Binding-site contacts:
Ligand atom C10 contacts residue VAL108 of chain 1.A at 4.1 Å (hydrophobic).
Ligand atom C13 contacts residue TYR320 of chain 1.A at 4.1 Å (hydrophobic).
Ligand atom C5 contacts residue PRO97 of chain 1.A at 4.2 Å (hydrophobic).
Ligand atom N14 contacts residue LYS103 of chain 1.A at 4.0 Å.
Ligand atom C11 contacts residue HIS237 of chain 1.A at 3.9 Å.
Ligand atom CC contacts residue VAL181 of chain 1.A at 3.6 Å (hydrophobic).
Ligand atom OE contacts residue VAL108 of chain 1.A at 3.6 Å.
Ligand atom C5 contacts residue TYR183 of chain 1.A at 3.3 Å (hydrophobic).
Ligand atom CD contacts residue TRP231 of chain 1.A at 3.4 Å (hydrophobic).
Ligand atom C5 contacts residue LEU102 of chain 1.A at 4.2 Å (hydrophobic).
Ligand atom C12 contacts residue HIS237 of chain 1.A at 3.5 Å.
Ligand atom CD contacts residue LEU236 of chain 1.A at 3.7 Å (hydrophobic).
Ligand atom C9 contacts residue LEU236 of chain 1.A at 3.8 Å (hydrophobic).
Ligand atom CD contacts residue TYR190 of chain 1.A at 4.2 Å (hydrophobic).
Ligand atom C13 contacts residue LYS103 of chain 1.A at 3.7 Å.
Ligand atom C7 contacts residue TYR190 of chain 1.A at 4.1 Å (hydrophobic).
Ligand atom CB contacts residue GLY192 of chain 1.A at 4.2 Å.
Ligand atom OE contacts residue TYR190 of chain 1.A at 4.0 Å.
Ligand atom C11 contacts residue TYR320 of chain 1.A at 3.7 Å (hydrophobic).
Ligand atom C12 contacts residue PRO238 of chain 1.A at 4.2 Å (hydrophobic).
Ligand atom C13 contacts residue LYS105 of chain 1.A at 4.2 Å.
Ligand atom C4 contacts residue TYR183 of chain 1.A at 3.6 Å (hydrophobic).
Ligand atom CC contacts residue LYS105 of chain 1.A at 4.1 Å.
Ligand atom CB contacts residue TYR190 of chain 1.A at 3.8 Å (hydrophobic).
Ligand atom N8 contacts residue TYR190 of chain 1.A at 3.7 Å.
Ligand atom OE contacts residue LEU236 of chain 1.A at 3.8 Å.
Ligand atom C9 contacts residue VAL108 of chain 1.A at 4.0 Å (hydrophobic).
Ligand atom CC contacts residue GLY192 of chain 1.A at 3.5 Å.
Ligand atom N14 contacts residue LYS105 of chain 1.A at 4.0 Å.
Ligand atom N8 contacts residue LEU236 of chain 1.A at 3.7 Å.
Ligand atom C12 contacts residue TYR320 of chain 1.A at 3.2 Å (hydrophobic).
Ligand atom CD contacts residue TYR183 of chain 1.A at 3.8 Å (hydrophobic).
Ligand atom C4 contacts residue LEU102 of chain 1.A at 3.6 Å (hydrophobic).
Ligand atom C6 contacts residue TYR183 of chain 1.A at 3.6 Å (hydrophobic).
Ligand atom C11 contacts residue LEU236 of chain 1.A at 4.1 Å (hydrophobic).
Ligand atom CB contacts residue VAL181 of chain 1.A at 3.7 Å (hydrophobic).
Ligand atom OE contacts residue PHE229 of chain 1.A at 3.5 Å.
Ligand atom N3 contacts residue TYR183 of chain 1.A at 4.1 Å.
Ligand atom CC contacts residue VAL191 of chain 1.A at 4.2 Å (hydrophobic).
Ligand atom N3 contacts residue LEU102 of chain 1.A at 3.8 Å.

Sequence of chain 1.A:
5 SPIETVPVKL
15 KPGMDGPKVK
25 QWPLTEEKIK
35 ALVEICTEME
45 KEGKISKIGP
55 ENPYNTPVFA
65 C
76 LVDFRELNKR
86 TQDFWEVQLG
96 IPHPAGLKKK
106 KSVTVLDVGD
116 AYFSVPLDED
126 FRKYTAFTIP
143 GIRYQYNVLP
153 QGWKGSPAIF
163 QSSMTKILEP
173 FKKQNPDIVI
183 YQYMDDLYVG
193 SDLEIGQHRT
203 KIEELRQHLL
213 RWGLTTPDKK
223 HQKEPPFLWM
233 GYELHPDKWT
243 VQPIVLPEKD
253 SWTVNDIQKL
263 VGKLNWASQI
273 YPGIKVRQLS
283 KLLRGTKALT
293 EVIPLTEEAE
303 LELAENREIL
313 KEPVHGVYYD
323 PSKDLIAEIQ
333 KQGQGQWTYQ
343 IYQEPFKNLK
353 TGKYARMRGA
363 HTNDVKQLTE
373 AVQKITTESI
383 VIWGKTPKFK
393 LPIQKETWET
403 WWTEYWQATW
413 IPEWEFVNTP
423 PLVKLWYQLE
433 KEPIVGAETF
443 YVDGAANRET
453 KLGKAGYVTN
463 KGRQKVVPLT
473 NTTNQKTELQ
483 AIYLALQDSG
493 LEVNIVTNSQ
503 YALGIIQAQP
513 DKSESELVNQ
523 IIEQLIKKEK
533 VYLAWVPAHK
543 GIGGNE

This protein binds this small molecule.
Small molecule (SMILES): Cc1ccnc2c1NC(=O)c1cccnc1N2C1CC1